Binding-site contacts:
Ligand atom C7 contacts residue ASN271 of chain 1.E at 3.3 Å.
Ligand atom C8 contacts residue VAL410 of chain 1.E at 3.8 Å (hydrophobic).
Ligand atom C4 contacts residue ASN271 of chain 1.E at 4.2 Å.
Ligand atom C1 contacts residue ASN271 of chain 1.E at 1.5 Å.
Ligand atom C8 contacts residue ASN271 of chain 1.E at 4.0 Å.
Ligand atom O7 contacts residue ASN271 of chain 1.E at 3.4 Å (h-bond).
Ligand atom C2 contacts residue ASN271 of chain 1.E at 2.4 Å.
Ligand atom N2 contacts residue ASN271 of chain 1.E at 2.9 Å (h-bond).
Ligand atom O5 contacts residue ILE292 of chain 1.E at 3.4 Å.
Ligand atom C3 contacts residue ASN271 of chain 1.E at 3.8 Å.
Ligand atom C8 contacts residue GLY409 of chain 1.E at 3.7 Å.
Ligand atom C5 contacts residue ASN271 of chain 1.E at 3.7 Å.
Ligand atom C1 contacts residue ILE292 of chain 1.E at 3.7 Å (hydrophobic).
Ligand atom C6 contacts residue ILE292 of chain 1.E at 4.5 Å (hydrophobic).
Ligand atom O5 contacts residue ASN271 of chain 1.E at 2.4 Å (h-bond).
Ligand atom C5 contacts residue ILE292 of chain 1.E at 4.1 Å (hydrophobic).

The protein below binds the small molecule below.
Small molecule (SMILES): CC(=O)N[C@@H]1[C@@H](O)[C@H](O)[C@@H](CO)O[C@H]1O

Sequence of chain 1.E:
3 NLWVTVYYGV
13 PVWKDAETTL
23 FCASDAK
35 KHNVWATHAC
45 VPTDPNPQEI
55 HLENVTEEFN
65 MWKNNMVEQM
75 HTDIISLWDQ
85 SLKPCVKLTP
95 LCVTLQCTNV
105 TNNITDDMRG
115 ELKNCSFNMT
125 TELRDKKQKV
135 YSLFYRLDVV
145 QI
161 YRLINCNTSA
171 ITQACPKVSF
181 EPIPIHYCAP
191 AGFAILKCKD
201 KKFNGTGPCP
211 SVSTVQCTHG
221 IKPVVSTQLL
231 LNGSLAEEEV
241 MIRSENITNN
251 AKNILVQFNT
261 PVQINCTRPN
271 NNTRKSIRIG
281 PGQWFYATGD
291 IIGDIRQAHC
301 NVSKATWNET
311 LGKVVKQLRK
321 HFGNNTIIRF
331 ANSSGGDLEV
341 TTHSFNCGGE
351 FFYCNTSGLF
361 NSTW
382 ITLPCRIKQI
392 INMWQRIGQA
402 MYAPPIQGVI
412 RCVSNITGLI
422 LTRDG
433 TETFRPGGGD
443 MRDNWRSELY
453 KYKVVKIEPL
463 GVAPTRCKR